Sequence of chain 6.X:
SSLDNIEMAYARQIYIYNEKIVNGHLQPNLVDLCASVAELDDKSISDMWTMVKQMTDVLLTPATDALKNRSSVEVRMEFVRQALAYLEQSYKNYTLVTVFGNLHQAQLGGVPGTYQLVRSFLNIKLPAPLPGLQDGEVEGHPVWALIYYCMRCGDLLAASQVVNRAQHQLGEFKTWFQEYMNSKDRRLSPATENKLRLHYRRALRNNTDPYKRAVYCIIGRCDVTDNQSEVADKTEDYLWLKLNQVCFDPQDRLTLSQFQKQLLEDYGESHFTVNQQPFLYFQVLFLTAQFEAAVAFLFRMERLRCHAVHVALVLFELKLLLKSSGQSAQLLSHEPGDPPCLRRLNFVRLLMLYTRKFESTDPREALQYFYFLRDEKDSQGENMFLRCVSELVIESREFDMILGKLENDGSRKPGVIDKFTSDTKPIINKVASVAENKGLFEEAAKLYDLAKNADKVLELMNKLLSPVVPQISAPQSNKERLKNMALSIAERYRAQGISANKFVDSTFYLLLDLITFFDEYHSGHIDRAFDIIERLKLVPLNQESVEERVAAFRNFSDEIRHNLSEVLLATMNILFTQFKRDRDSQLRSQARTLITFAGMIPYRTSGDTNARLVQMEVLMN

Binding-site contacts:
Ligand atom CG1 contacts residue VAL280 of chain 6.X at 4.0 Å (hydrophobic).
Ligand atom CB contacts residue LEU286 of chain 6.X at 3.9 Å (hydrophobic).
Ligand atom O contacts residue TYR94 of chain 6.X at 2.9 Å.
Ligand atom O contacts residue HIS277 of chain 6.X at 3.4 Å.
Ligand atom N contacts residue THR235 of chain 6.X at 3.5 Å (h-bond).
Ligand atom C contacts residue ASN227 of chain 6.X at 3.5 Å.
Ligand atom CB contacts residue HIS277 of chain 6.X at 3.7 Å.
Ligand atom CG contacts residue ASP233 of chain 6.X at 3.0 Å.
Ligand atom CG2 contacts residue PHE278 of chain 6.X at 3.7 Å (hydrophobic).
Ligand atom N contacts residue ASN227 of chain 6.X at 3.0 Å (h-bond).
Ligand atom O contacts residue ASN227 of chain 6.X at 3.6 Å.
Ligand atom CG1 contacts residue TYR94 of chain 6.X at 3.8 Å (hydrophobic).
Ligand atom CB contacts residue TYR238 of chain 6.X at 3.6 Å (hydrophobic).
Ligand atom CG contacts residue LYS234 of chain 6.X at 3.3 Å.
Ligand atom O contacts residue THR235 of chain 6.X at 3.0 Å (h-bond).
Ligand atom CG2 contacts residue HIS277 of chain 6.X at 3.3 Å.
Ligand atom O contacts residue THR235 of chain 6.X at 3.1 Å (h-bond).
Ligand atom C contacts residue TYR94 of chain 6.X at 4.0 Å (hydrophobic).
Ligand atom C contacts residue THR235 of chain 6.X at 3.6 Å.
Ligand atom O contacts residue ASN281 of chain 6.X at 2.6 Å (h-bond).
Ligand atom N contacts residue THR235 of chain 6.X at 3.9 Å.
Ligand atom CG2 contacts residue ASN281 of chain 6.X at 3.6 Å.
Ligand atom CD1 contacts residue TYR94 of chain 6.X at 3.5 Å (hydrophobic).
Ligand atom C contacts residue THR235 of chain 6.X at 3.6 Å.
Ligand atom CG2 contacts residue LEU286 of chain 6.X at 3.7 Å (hydrophobic).
Ligand atom CD contacts residue HIS277 of chain 6.X at 3.9 Å.
Ligand atom CD1 contacts residue TYR91 of chain 6.X at 3.9 Å (hydrophobic).
Ligand atom CG contacts residue HIS277 of chain 6.X at 3.8 Å.
Ligand atom CG contacts residue TYR273 of chain 6.X at 3.6 Å (hydrophobic).
Ligand atom CA contacts residue THR235 of chain 6.X at 3.6 Å.
Ligand atom O contacts residue LYS234 of chain 6.X at 3.6 Å.
Ligand atom C contacts residue ASN281 of chain 6.X at 3.8 Å.
Ligand atom C contacts residue THR235 of chain 6.X at 3.6 Å.
Ligand atom CA contacts residue ASN227 of chain 6.X at 3.7 Å.
Ligand atom CB contacts residue ASP233 of chain 6.X at 3.0 Å.
Ligand atom O contacts residue LEU286 of chain 6.X at 3.2 Å.
Ligand atom C contacts residue LEU286 of chain 6.X at 3.8 Å (hydrophobic).
Ligand atom N contacts residue TYR273 of chain 6.X at 3.9 Å.
Ligand atom CG2 contacts residue GLU236 of chain 6.X at 3.3 Å.
Ligand atom CD contacts residue TYR273 of chain 6.X at 3.3 Å (hydrophobic).

This protein binds this small molecule.
Small molecule (SMILES): CC[C@H](C)[C@H](NC(=O)[C@H](CO)NC(=O)[C@H](CCCN=C(N)N)NC(=O)[C@@H](NC(=O)[C@@H]1CCCN1C(=O)[C@@H]1CCCN1C(=O)[C@H](C)N)C(C)C)C(=O)N[C@H](C=O)Cc1ccc(O)cc1